The protein below binds the small molecule below.
Small molecule (SMILES): CC(=O)N[C@@H](CC(=O)O)C(=O)N[C@@H](CCC(=O)O)C(=O)N[C@@H](Cc1ccc(OP(=O)(O)O)cc1)C(=O)N[C@H](C=O)CC(C)C

Binding-site contacts:
Ligand atom CD1 contacts residue ASP48 of chain 1.A at 3.6 Å.
Ligand atom O2P contacts residue GLY218 of chain 1.A at 3.3 Å (h-bond).
Ligand atom O2P contacts residue SER215 of chain 1.A at 2.8 Å (h-bond).
Ligand atom C contacts residue TYR46 of chain 1.A at 3.6 Å (hydrophobic).
Ligand atom O1P contacts residue SER215 of chain 1.A at 3.0 Å (h-bond).
Ligand atom CE2 contacts residue ALA217 of chain 1.A at 3.4 Å (hydrophobic).
Ligand atom CD1 contacts residue TYR46 of chain 1.A at 3.5 Å (hydrophobic).
Ligand atom O2P contacts residue ALA217 of chain 1.A at 3.6 Å.
Ligand atom O1P contacts residue ARG221 of chain 1.A at 2.8 Å (salt-bridge).
Ligand atom CD2 contacts residue ASP48 of chain 1.A at 3.0 Å.
Ligand atom O contacts residue ARG45 of chain 1.A at 3.2 Å (salt-bridge).
Ligand atom CA contacts residue ASP48 of chain 1.A at 2.8 Å.
Ligand atom O2P contacts residue GLY220 of chain 1.A at 3.0 Å (h-bond).
Ligand atom C contacts residue ASP48 of chain 1.A at 3.3 Å.
Ligand atom O contacts residue ARG47 of chain 1.A at 2.6 Å (salt-bridge).
Ligand atom OD1 contacts residue ARG45 of chain 1.A at 2.5 Å (salt-bridge).
Ligand atom CD1 contacts residue ILE219 of chain 1.A at 3.5 Å (hydrophobic).
Ligand atom CD1 contacts residue VAL49 of chain 1.A at 3.5 Å (hydrophobic).
Ligand atom CB contacts residue ASP48 of chain 1.A at 3.3 Å.
Ligand atom CG contacts residue ASP48 of chain 1.A at 3.3 Å.
Ligand atom N contacts residue ASP48 of chain 1.A at 3.0 Å (salt-bridge).
Ligand atom O contacts residue ASP48 of chain 1.A at 3.6 Å.
Ligand atom N contacts residue TYR46 of chain 1.A at 3.6 Å.
Ligand atom OE1 contacts residue ARG47 of chain 1.A at 3.3 Å (salt-bridge).
Ligand atom O3P contacts residue ARG221 of chain 1.A at 3.1 Å (salt-bridge).
Ligand atom CD2 contacts residue ALA217 of chain 1.A at 3.5 Å (hydrophobic).
Ligand atom CB contacts residue ARG47 of chain 1.A at 3.6 Å.
Ligand atom O3P contacts residue ALA217 of chain 1.A at 3.1 Å (h-bond).
Ligand atom CA contacts residue ASP48 of chain 1.A at 3.5 Å.
Ligand atom CE2 contacts residue ILE219 of chain 1.A at 3.6 Å (hydrophobic).
Ligand atom P contacts residue SER215 of chain 1.A at 3.2 Å.
Ligand atom O3P contacts residue SER216 of chain 1.A at 2.7 Å (h-bond).
Ligand atom N contacts residue ASP48 of chain 1.A at 2.8 Å (salt-bridge).
Ligand atom O3P contacts residue SER215 of chain 1.A at 2.8 Å (h-bond).
Ligand atom O2P contacts residue ILE219 of chain 1.A at 3.2 Å (h-bond).
Ligand atom CB contacts residue TYR46 of chain 1.A at 3.5 Å (hydrophobic).
Ligand atom CZ contacts residue ALA217 of chain 1.A at 3.6 Å (hydrophobic).
Ligand atom O contacts residue TYR46 of chain 1.A at 3.1 Å.
Ligand atom O contacts residue PHE182 of chain 1.A at 3.3 Å.
Ligand atom CB contacts residue ASP48 of chain 1.A at 2.9 Å.

Sequence of chain 1.A:
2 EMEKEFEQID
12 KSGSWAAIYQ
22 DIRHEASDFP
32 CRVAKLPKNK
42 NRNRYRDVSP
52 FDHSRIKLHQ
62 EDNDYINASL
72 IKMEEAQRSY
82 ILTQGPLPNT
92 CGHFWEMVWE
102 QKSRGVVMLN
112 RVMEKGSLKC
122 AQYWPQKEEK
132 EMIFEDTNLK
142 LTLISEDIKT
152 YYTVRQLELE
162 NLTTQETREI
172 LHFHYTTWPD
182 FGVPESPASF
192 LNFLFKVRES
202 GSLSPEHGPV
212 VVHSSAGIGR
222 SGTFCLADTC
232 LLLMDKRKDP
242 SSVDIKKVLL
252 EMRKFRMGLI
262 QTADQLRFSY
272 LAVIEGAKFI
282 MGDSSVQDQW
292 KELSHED